Sequence of chain 1.C:
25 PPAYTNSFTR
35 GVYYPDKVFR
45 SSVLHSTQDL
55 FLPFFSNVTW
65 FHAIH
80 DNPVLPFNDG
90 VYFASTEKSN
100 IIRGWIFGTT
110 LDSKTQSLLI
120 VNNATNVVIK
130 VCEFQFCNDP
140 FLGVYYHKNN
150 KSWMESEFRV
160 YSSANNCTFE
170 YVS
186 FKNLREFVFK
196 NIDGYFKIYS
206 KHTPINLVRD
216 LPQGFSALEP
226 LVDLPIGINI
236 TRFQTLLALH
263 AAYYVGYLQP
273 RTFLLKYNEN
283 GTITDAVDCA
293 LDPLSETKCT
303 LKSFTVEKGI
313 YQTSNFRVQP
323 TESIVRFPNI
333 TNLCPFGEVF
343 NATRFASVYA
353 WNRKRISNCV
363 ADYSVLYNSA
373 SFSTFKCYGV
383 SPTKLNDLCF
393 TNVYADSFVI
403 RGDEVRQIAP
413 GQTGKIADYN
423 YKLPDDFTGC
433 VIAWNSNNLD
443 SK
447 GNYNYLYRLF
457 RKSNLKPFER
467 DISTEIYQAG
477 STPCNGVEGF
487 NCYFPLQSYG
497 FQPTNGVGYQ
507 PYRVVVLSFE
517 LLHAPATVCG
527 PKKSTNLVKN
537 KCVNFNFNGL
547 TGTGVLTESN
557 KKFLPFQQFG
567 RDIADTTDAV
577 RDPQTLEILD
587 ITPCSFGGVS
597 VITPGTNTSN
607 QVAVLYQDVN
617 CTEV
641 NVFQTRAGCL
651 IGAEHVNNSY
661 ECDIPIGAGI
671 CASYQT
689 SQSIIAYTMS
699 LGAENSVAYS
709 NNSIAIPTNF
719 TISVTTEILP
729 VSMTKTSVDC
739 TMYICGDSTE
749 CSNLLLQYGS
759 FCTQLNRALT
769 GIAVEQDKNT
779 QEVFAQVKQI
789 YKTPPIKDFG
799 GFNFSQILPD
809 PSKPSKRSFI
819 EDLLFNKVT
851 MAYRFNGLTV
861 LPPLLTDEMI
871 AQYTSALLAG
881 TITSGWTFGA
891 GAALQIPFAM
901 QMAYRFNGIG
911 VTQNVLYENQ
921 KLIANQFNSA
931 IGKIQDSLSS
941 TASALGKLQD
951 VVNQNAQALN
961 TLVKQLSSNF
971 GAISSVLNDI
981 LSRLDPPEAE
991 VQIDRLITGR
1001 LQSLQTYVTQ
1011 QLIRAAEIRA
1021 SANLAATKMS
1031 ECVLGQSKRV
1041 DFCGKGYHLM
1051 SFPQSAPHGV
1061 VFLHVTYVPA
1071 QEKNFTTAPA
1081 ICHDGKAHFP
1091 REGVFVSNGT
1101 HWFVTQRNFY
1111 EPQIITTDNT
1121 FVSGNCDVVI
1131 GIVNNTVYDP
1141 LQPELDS

Binding-site contacts:
Ligand atom C4 contacts residue ASN603 of chain 1.C at 4.3 Å.
Ligand atom N2 contacts residue ASN603 of chain 1.C at 2.8 Å (h-bond).
Ligand atom C6 contacts residue ASN603 of chain 1.C at 4.3 Å.
Ligand atom C2 contacts residue ASN603 of chain 1.C at 2.5 Å.
Ligand atom C1 contacts residue ASN603 of chain 1.C at 1.4 Å.
Ligand atom O7 contacts residue THR604 of chain 1.C at 3.6 Å.
Ligand atom C7 contacts residue THR604 of chain 1.C at 4.2 Å.
Ligand atom C7 contacts residue ASN603 of chain 1.C at 3.6 Å.
Ligand atom O6 contacts residue ASN603 of chain 1.C at 3.8 Å.
Ligand atom O5 contacts residue ASN603 of chain 1.C at 2.4 Å (h-bond).
Ligand atom C5 contacts residue ASN603 of chain 1.C at 3.7 Å.
Ligand atom O7 contacts residue ASN603 of chain 1.C at 4.0 Å.
Ligand atom C3 contacts residue ASN603 of chain 1.C at 3.8 Å.

A protein and the small-molecule ligand that binds it are described below.
Small molecule (SMILES): CC(=O)N[C@@H]1[C@@H](O)[C@H](O)[C@@H](CO)O[C@H]1O